Sequence of chain 1.A:
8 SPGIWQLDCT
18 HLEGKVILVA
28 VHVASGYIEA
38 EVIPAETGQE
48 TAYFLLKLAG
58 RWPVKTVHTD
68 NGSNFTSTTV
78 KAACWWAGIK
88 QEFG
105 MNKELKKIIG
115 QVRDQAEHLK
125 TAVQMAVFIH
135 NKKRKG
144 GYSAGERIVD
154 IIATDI

This small molecule binds to this protein.
Small molecule (SMILES): Cc1nc2ccccc2c(-c2ccc3c4c(ccnc24)CCO3)c1[C@H](OC(C)(C)C)C(=O)O

Sequence of chain 1.C:
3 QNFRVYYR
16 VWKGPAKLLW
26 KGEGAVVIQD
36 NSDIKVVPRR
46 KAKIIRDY

Sequence of chain 1.B:
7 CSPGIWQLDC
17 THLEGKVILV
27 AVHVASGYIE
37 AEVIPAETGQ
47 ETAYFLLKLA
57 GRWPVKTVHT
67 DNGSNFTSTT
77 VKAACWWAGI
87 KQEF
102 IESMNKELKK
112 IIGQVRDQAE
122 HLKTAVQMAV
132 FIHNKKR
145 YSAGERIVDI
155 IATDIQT

Binding-site contacts:
Ligand atom C25 contacts residue TRP83 of chain 1.A at 3.3 Å (hydrophobic).
Ligand atom C04 contacts residue THR125 of chain 1.B at 3.9 Å.
Ligand atom C05 contacts residue GLU121 of chain 1.B at 3.4 Å.
Ligand atom O07 contacts residue ALA120 of chain 1.B at 3.9 Å.
Ligand atom O07 contacts residue GLU121 of chain 1.B at 3.1 Å (salt-bridge).
Ligand atom C01 contacts residue HIS122 of chain 1.B at 3.4 Å.
Ligand atom C22 contacts residue MET129 of chain 1.B at 3.6 Å (hydrophobic).
Ligand atom C01 contacts residue GLU121 of chain 1.B at 3.2 Å.
Ligand atom C16 contacts residue THR76 of chain 1.A at 3.6 Å.
Ligand atom C22 contacts residue ALA120 of chain 1.B at 3.7 Å (hydrophobic).
Ligand atom C16 contacts residue ALA80 of chain 1.A at 3.4 Å (hydrophobic).
Ligand atom O26 contacts residue ALA79 of chain 1.A at 3.8 Å.
Ligand atom C24 contacts residue TRP83 of chain 1.A at 3.4 Å (hydrophobic).
Ligand atom O06 contacts residue GLU121 of chain 1.B at 2.9 Å (salt-bridge).
Ligand atom O26 contacts residue ALA80 of chain 1.A at 3.5 Å.
Ligand atom C15 contacts residue THR76 of chain 1.A at 3.6 Å.
Ligand atom C32 contacts residue ALA79 of chain 1.A at 3.5 Å (hydrophobic).
Ligand atom C22 contacts residue GLN119 of chain 1.B at 3.5 Å.
Ligand atom C15 contacts residue ALA79 of chain 1.A at 3.5 Å (hydrophobic).
Ligand atom O08 contacts residue HIS122 of chain 1.B at 3.4 Å (h-bond).
Ligand atom O06 contacts residue ALA120 of chain 1.B at 3.8 Å.
Ligand atom N20 contacts residue ILE50 of chain 1.C at 3.9 Å.
Ligand atom O26 contacts residue TRP83 of chain 1.A at 3.6 Å.
Ligand atom C09 contacts residue THR125 of chain 1.B at 3.7 Å.
Ligand atom C22 contacts residue ILE50 of chain 1.C at 3.4 Å (hydrophobic).
Ligand atom O07 contacts residue HIS122 of chain 1.B at 2.9 Å (h-bond).
Ligand atom C05 contacts residue THR125 of chain 1.B at 3.9 Å.
Ligand atom C24 contacts residue ILE50 of chain 1.C at 3.8 Å (hydrophobic).
Ligand atom C24 contacts residue MET129 of chain 1.B at 3.3 Å (hydrophobic).
Ligand atom O08 contacts residue THR125 of chain 1.B at 3.3 Å (h-bond).
Ligand atom C10 contacts residue THR125 of chain 1.B at 3.1 Å.
Ligand atom C21 contacts residue ALA120 of chain 1.B at 3.5 Å (hydrophobic).
Ligand atom C21 contacts residue ILE50 of chain 1.C at 3.5 Å (hydrophobic).
Ligand atom C23 contacts residue MET129 of chain 1.B at 3.8 Å (hydrophobic).
Ligand atom O07 contacts residue THR125 of chain 1.B at 3.1 Å (h-bond).
Ligand atom C11 contacts residue THR76 of chain 1.A at 3.7 Å.
Ligand atom C31 contacts residue THR75 of chain 1.A at 3.6 Å.
Ligand atom C16 contacts residue ALA79 of chain 1.A at 3.4 Å (hydrophobic).
Ligand atom C21 contacts residue GLN119 of chain 1.B at 3.3 Å.
Ligand atom C12 contacts residue HIS122 of chain 1.B at 3.7 Å.